Binding-site contacts:
Ligand atom C6 contacts residue ASP184 of chain 1.A at 3.8 Å.
Ligand atom C5 contacts residue ALA59 of chain 1.A at 4.3 Å (hydrophobic).
Ligand atom O6 contacts residue PHE183 of chain 1.A at 4.3 Å.
Ligand atom O3 contacts residue ARG186 of chain 1.A at 4.1 Å.
Ligand atom O1 contacts residue GLN58 of chain 1.A at 3.5 Å.
Ligand atom C1 contacts residue ALA59 of chain 1.A at 3.2 Å (hydrophobic).
Ligand atom C4 contacts residue ARG186 of chain 1.A at 4.4 Å.
Ligand atom O2 contacts residue GLN58 of chain 1.A at 3.5 Å (h-bond).
Ligand atom C3 contacts residue ASP57 of chain 1.A at 3.3 Å.
Ligand atom C2 contacts residue ASP57 of chain 1.A at 3.1 Å.
Ligand atom C3 contacts residue ARG186 of chain 1.A at 4.0 Å.
Ligand atom O1 contacts residue ASP57 of chain 1.A at 3.8 Å.
Ligand atom O6 contacts residue ASN182 of chain 1.A at 3.3 Å (h-bond).
Ligand atom C1 contacts residue ASP57 of chain 1.A at 3.2 Å.
Ligand atom O1 contacts residue ALA59 of chain 1.A at 2.8 Å (h-bond).
Ligand atom O5 contacts residue ASP57 of chain 1.A at 4.4 Å.
Ligand atom O4 contacts residue ASP184 of chain 1.A at 3.5 Å (salt-bridge).
Ligand atom C6 contacts residue ASN182 of chain 1.A at 3.6 Å.
Ligand atom O2 contacts residue ASP57 of chain 1.A at 2.6 Å (salt-bridge).
Ligand atom C1 contacts residue GLN58 of chain 1.A at 4.1 Å.
Ligand atom O4 contacts residue ARG186 of chain 1.A at 3.7 Å.
Ligand atom O5 contacts residue ALA59 of chain 1.A at 3.3 Å (h-bond).
Ligand atom C5 contacts residue ASP184 of chain 1.A at 4.2 Å.
Ligand atom C6 contacts residue PHE183 of chain 1.A at 3.8 Å (hydrophobic).
Ligand atom O3 contacts residue ASP57 of chain 1.A at 4.1 Å.

A protein and the small-molecule ligand that binds it are described below.
Small molecule (SMILES): OC[C@H]1O[C@@H](O)[C@H](O)[C@@H](O)[C@@H]1O

Sequence of chain 1.A:
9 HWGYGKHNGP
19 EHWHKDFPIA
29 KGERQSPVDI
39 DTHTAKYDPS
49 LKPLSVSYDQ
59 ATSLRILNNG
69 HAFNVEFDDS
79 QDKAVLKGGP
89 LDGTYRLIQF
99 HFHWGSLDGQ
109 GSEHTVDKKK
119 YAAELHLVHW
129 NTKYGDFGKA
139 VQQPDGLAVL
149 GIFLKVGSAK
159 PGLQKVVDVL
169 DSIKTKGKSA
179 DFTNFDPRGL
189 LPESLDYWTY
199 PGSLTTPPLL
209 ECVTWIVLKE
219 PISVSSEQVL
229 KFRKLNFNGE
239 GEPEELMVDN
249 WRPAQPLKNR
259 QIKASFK